This protein binds this small molecule.
Small molecule (SMILES): CC(=O)N[C@@H]1[C@@H](O)[C@H](O)[C@@H](CO)O[C@H]1O

Binding-site contacts:
Ligand atom O7 contacts residue ASN118 of chain 2.E at 3.0 Å (h-bond).
Ligand atom C1 contacts residue ASN118 of chain 2.E at 1.4 Å.
Ligand atom C6 contacts residue THR120 of chain 2.E at 3.4 Å.
Ligand atom O5 contacts residue THR89 of chain 2.E at 4.3 Å.
Ligand atom C8 contacts residue ASN118 of chain 2.E at 4.4 Å.
Ligand atom C1 contacts residue SER66 of chain 2.E at 4.5 Å.
Ligand atom O6 contacts residue PHE119 of chain 2.E at 4.0 Å.
Ligand atom C5 contacts residue ASN118 of chain 2.E at 3.6 Å.
Ligand atom O6 contacts residue THR120 of chain 2.E at 2.5 Å (h-bond).
Ligand atom O7 contacts residue ASP67 of chain 2.E at 3.5 Å (salt-bridge).
Ligand atom C5 contacts residue THR89 of chain 2.E at 4.2 Å.
Ligand atom O5 contacts residue ASN118 of chain 2.E at 2.3 Å (h-bond).
Ligand atom C8 contacts residue TYR90 of chain 2.E at 3.8 Å (hydrophobic).
Ligand atom N2 contacts residue TYR90 of chain 2.E at 4.4 Å.
Ligand atom C1 contacts residue THR89 of chain 2.E at 4.4 Å.
Ligand atom C7 contacts residue TYR90 of chain 2.E at 4.1 Å (hydrophobic).
Ligand atom C7 contacts residue ASP67 of chain 2.E at 3.9 Å.
Ligand atom C2 contacts residue ASN118 of chain 2.E at 2.5 Å.
Ligand atom C8 contacts residue ASP67 of chain 2.E at 4.0 Å.
Ligand atom N2 contacts residue ASN118 of chain 2.E at 2.9 Å (h-bond).
Ligand atom O7 contacts residue SER66 of chain 2.E at 3.5 Å.
Ligand atom C5 contacts residue PHE119 of chain 2.E at 4.4 Å (hydrophobic).
Ligand atom O5 contacts residue SER66 of chain 2.E at 4.4 Å.
Ligand atom C7 contacts residue ASN118 of chain 2.E at 3.1 Å.
Ligand atom C3 contacts residue ASN118 of chain 2.E at 3.8 Å.
Ligand atom C6 contacts residue PHE119 of chain 2.E at 3.8 Å (hydrophobic).
Ligand atom C6 contacts residue THR89 of chain 2.E at 4.2 Å.
Ligand atom O5 contacts residue PHE119 of chain 2.E at 3.8 Å.
Ligand atom C5 contacts residue THR120 of chain 2.E at 4.0 Å.
Ligand atom C4 contacts residue ASN118 of chain 2.E at 4.2 Å.
Ligand atom O5 contacts residue THR120 of chain 2.E at 3.4 Å (h-bond).

Sequence of chain 2.E:
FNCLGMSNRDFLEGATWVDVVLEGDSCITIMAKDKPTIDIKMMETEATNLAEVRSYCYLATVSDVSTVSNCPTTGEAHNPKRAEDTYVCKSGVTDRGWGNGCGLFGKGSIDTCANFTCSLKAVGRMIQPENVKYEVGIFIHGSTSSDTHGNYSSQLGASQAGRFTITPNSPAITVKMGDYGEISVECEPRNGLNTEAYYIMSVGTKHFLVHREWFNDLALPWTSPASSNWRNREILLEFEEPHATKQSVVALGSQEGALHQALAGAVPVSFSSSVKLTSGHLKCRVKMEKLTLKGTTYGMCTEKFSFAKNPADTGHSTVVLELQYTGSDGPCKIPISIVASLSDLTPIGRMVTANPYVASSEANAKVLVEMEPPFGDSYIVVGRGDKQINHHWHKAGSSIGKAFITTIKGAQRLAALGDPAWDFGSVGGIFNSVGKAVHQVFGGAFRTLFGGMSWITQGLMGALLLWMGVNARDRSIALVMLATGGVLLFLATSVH